Binding-site contacts:
Ligand atom C4A contacts residue ARG86 of chain 2.A at 3.5 Å.
Ligand atom O2A contacts residue ARG86 of chain 2.A at 2.8 Å (salt-bridge).
Ligand atom NA contacts residue ASP87 of chain 2.A at 2.8 Å (salt-bridge).
Ligand atom O1A contacts residue LYS83 of chain 2.A at 2.7 Å (salt-bridge).
Ligand atom OB contacts residue THR75 of chain 6.B at 2.9 Å (h-bond).
Ligand atom ND contacts residue ASP87 of chain 2.A at 2.9 Å (salt-bridge).
Ligand atom C4B contacts residue ASN76 of chain 6.B at 3.2 Å.
Ligand atom C1A contacts residue ARG86 of chain 2.A at 3.2 Å.
Ligand atom CMA contacts residue ASN76 of chain 6.B at 3.4 Å.
Ligand atom C2C contacts residue CYS84 of chain 2.A at 3.2 Å (hydrophobic).
Ligand atom CAB contacts residue TYR110 of chain 2.A at 3.3 Å (hydrophobic).
Ligand atom NA contacts residue ARG86 of chain 2.A at 3.0 Å (salt-bridge).
Ligand atom O2D contacts residue ARG57 of chain 6.B at 2.9 Å (salt-bridge).
Ligand atom CBD contacts residue PRO72 of chain 2.A at 3.2 Å (hydrophobic).
Ligand atom CHD contacts residue TYR129 of chain 2.A at 3.2 Å (hydrophobic).
Ligand atom CGD contacts residue PRO72 of chain 2.A at 3.4 Å (hydrophobic).
Ligand atom O2D contacts residue PRO72 of chain 2.A at 3.4 Å.
Ligand atom CBB contacts residue TYR110 of chain 2.A at 3.4 Å (hydrophobic).
Ligand atom C2B contacts residue ASN76 of chain 6.B at 3.5 Å.
Ligand atom OC contacts residue THR66 of chain 2.A at 3.4 Å.
Ligand atom CMC contacts residue VAL59 of chain 2.A at 3.4 Å (hydrophobic).
Ligand atom CAC contacts residue CYS84 of chain 2.A at 2.3 Å (hydrophobic).
Ligand atom NB contacts residue ASN76 of chain 6.B at 3.5 Å (h-bond).
Ligand atom C3C contacts residue CYS84 of chain 2.A at 2.9 Å (hydrophobic).
Ligand atom CMD contacts residue PRO72 of chain 2.A at 3.4 Å (hydrophobic).
Ligand atom C1C contacts residue TRP128 of chain 2.A at 3.2 Å (hydrophobic).
Ligand atom CMA contacts residue ILE118 of chain 2.A at 3.5 Å (hydrophobic).
Ligand atom CBC contacts residue CYS84 of chain 2.A at 2.9 Å (hydrophobic).
Ligand atom OC contacts residue TYR74 of chain 2.A at 3.2 Å.
Ligand atom C1C contacts residue GLN73 of chain 2.A at 3.5 Å.
Ligand atom CAD contacts residue PRO72 of chain 2.A at 3.1 Å (hydrophobic).
Ligand atom NC contacts residue GLN73 of chain 2.A at 3.0 Å (h-bond).
Ligand atom OC contacts residue GLN73 of chain 2.A at 3.5 Å (h-bond).
Ligand atom CAA contacts residue PHE122 of chain 2.A at 3.5 Å (hydrophobic).
Ligand atom O2A contacts residue ILE67 of chain 6.B at 3.5 Å.
Ligand atom OC contacts residue ALA75 of chain 2.A at 2.9 Å (h-bond).
Ligand atom CMD contacts residue TYR74 of chain 2.A at 3.4 Å (hydrophobic).
Ligand atom C4C contacts residue CYS84 of chain 2.A at 3.3 Å (hydrophobic).
Ligand atom CMD contacts residue GLN73 of chain 2.A at 3.4 Å.
Ligand atom C3B contacts residue TYR90 of chain 2.A at 3.3 Å (hydrophobic).

Sequence of chain 2.A:
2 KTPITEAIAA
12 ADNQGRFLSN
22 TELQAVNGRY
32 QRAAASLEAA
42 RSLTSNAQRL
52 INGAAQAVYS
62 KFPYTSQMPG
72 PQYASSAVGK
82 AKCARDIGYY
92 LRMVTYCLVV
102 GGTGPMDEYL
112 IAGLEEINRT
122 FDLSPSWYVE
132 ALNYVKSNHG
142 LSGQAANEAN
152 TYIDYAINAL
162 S

Sequence of chain 6.B:
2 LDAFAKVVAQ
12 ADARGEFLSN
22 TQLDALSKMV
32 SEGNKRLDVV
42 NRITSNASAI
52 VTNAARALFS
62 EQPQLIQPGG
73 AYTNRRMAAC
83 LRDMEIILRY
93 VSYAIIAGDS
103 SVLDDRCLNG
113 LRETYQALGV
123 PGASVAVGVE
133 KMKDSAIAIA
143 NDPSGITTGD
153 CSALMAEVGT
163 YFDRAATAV

The small molecule below binds the protein below.
Small molecule (SMILES): C=CC1=C(C)/C(=C/c2[nH]c(/C=C3\N=C(/C=C4\NC(=O)C(C)=C4C=C)C(C)=C3CCC(=O)O)c(CCC(=O)O)c2C)NC1=O